The small molecule below binds the protein below.
Small molecule (SMILES): Cc1cn([C@H]2C[C@H](OP(=O)(O)O)[C@@H](COP(=O)(O)O)O2)c(=O)[nH]c1=O

Sequence of chain 1.A:
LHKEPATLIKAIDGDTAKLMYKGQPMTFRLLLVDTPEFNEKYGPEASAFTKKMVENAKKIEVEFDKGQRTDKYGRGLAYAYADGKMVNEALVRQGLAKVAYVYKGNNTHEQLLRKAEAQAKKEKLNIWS

Binding-site contacts:
Ligand atom P1 contacts residue TYR79 of chain 1.A at 3.6 Å.
Ligand atom N3 contacts residue LEU83 of chain 1.A at 3.9 Å.
Ligand atom C5M contacts residue ARG35 of chain 1.A at 3.7 Å.
Ligand atom O4P contacts residue TYR107 of chain 1.A at 4.0 Å.
Ligand atom C5 contacts residue LEU83 of chain 1.A at 4.0 Å (hydrophobic).
Ligand atom C4 contacts residue LEU83 of chain 1.A at 3.6 Å (hydrophobic).
Ligand atom O4 contacts residue LEU37 of chain 1.A at 3.9 Å.
Ligand atom O2 contacts residue TYR109 of chain 1.A at 4.0 Å.
Ligand atom C5 contacts residue TYR107 of chain 1.A at 4.0 Å (hydrophobic).
Ligand atom O4P contacts residue CA1 of chain 1.B at 3.2 Å.
Ligand atom C2 contacts residue ASP77 of chain 1.A at 4.0 Å.
Ligand atom O4 contacts residue LEU83 of chain 1.A at 3.7 Å.
Ligand atom O4P contacts residue ASP40 of chain 1.A at 3.4 Å (salt-bridge).
Ligand atom C2' contacts residue TYR109 of chain 1.A at 3.5 Å (hydrophobic).
Ligand atom O5P contacts residue ARG81 of chain 1.A at 2.8 Å (salt-bridge).
Ligand atom C2 contacts residue TYR109 of chain 1.A at 3.9 Å (hydrophobic).
Ligand atom C5M contacts residue LEU36 of chain 1.A at 4.0 Å (hydrophobic).
Ligand atom O2P contacts residue TYR79 of chain 1.A at 3.4 Å (h-bond).
Ligand atom O5' contacts residue ARG35 of chain 1.A at 3.6 Å.
Ligand atom O2P contacts residue LYS78 of chain 1.A at 2.7 Å (salt-bridge).
Ligand atom P2 contacts residue ARG81 of chain 1.A at 4.0 Å.
Ligand atom C4 contacts residue TYR109 of chain 1.A at 3.7 Å (hydrophobic).
Ligand atom C5' contacts residue TYR107 of chain 1.A at 3.7 Å (hydrophobic).
Ligand atom C4' contacts residue ARG81 of chain 1.A at 3.9 Å.
Ligand atom P1 contacts residue LYS78 of chain 1.A at 3.8 Å.
Ligand atom O5P contacts residue ARG35 of chain 1.A at 2.9 Å (salt-bridge).
Ligand atom O2 contacts residue ASP77 of chain 1.A at 3.9 Å.
Ligand atom O3' contacts residue LYS78 of chain 1.A at 3.5 Å (salt-bridge).
Ligand atom O1P contacts residue TYR79 of chain 1.A at 2.7 Å (h-bond).
Ligand atom O4P contacts residue ARG35 of chain 1.A at 2.9 Å (salt-bridge).
Ligand atom C3' contacts residue TYR107 of chain 1.A at 3.9 Å (hydrophobic).
Ligand atom C5' contacts residue ARG81 of chain 1.A at 4.0 Å.
Ligand atom P2 contacts residue ARG35 of chain 1.A at 3.6 Å.
Ligand atom C6 contacts residue ARG81 of chain 1.A at 4.0 Å.
Ligand atom N3 contacts residue TYR109 of chain 1.A at 3.4 Å.
Ligand atom O5' contacts residue ARG81 of chain 1.A at 3.0 Å (salt-bridge).
Ligand atom O4' contacts residue ARG81 of chain 1.A at 3.1 Å (salt-bridge).
Ligand atom C2' contacts residue TYR107 of chain 1.A at 3.8 Å (hydrophobic).
Ligand atom C5M contacts residue TYR107 of chain 1.A at 3.8 Å (hydrophobic).
Ligand atom O4 contacts residue TYR109 of chain 1.A at 3.8 Å.